Binding-site contacts:
Ligand atom C1 contacts residue GLU479 of chain 1.E at 4.0 Å.
Ligand atom C8 contacts residue THR485 of chain 1.E at 3.8 Å.
Ligand atom C3 contacts residue ASN483 of chain 1.E at 3.8 Å.
Ligand atom N2 contacts residue THR485 of chain 1.E at 3.5 Å.
Ligand atom O6 contacts residue ALA476 of chain 1.E at 4.4 Å.
Ligand atom C8 contacts residue ASN483 of chain 1.E at 4.3 Å.
Ligand atom O7 contacts residue ASN483 of chain 1.E at 2.9 Å (h-bond).
Ligand atom O5 contacts residue SER480 of chain 1.E at 4.1 Å.
Ligand atom C5 contacts residue SER480 of chain 1.E at 4.3 Å.
Ligand atom C1 contacts residue SER480 of chain 1.E at 4.3 Å.
Ligand atom C5 contacts residue ASN483 of chain 1.E at 3.7 Å.
Ligand atom C2 contacts residue THR485 of chain 1.E at 4.2 Å.
Ligand atom C7 contacts residue ASN483 of chain 1.E at 3.1 Å.
Ligand atom C3 contacts residue THR485 of chain 1.E at 4.3 Å.
Ligand atom C4 contacts residue ASN483 of chain 1.E at 4.2 Å.
Ligand atom C6 contacts residue GLU479 of chain 1.E at 3.6 Å.
Ligand atom N2 contacts residue ASN483 of chain 1.E at 2.8 Å (h-bond).
Ligand atom C7 contacts residue THR485 of chain 1.E at 4.1 Å.
Ligand atom C2 contacts residue ASN483 of chain 1.E at 2.4 Å.
Ligand atom C5 contacts residue GLU479 of chain 1.E at 4.1 Å.
Ligand atom C1 contacts residue THR485 of chain 1.E at 3.6 Å.
Ligand atom C5 contacts residue ALA476 of chain 1.E at 4.3 Å (hydrophobic).
Ligand atom C6 contacts residue SER480 of chain 1.E at 4.3 Å.
Ligand atom O5 contacts residue THR485 of chain 1.E at 4.4 Å.
Ligand atom O5 contacts residue GLU479 of chain 1.E at 3.2 Å.
Ligand atom C1 contacts residue ASN483 of chain 1.E at 1.4 Å.
Ligand atom C6 contacts residue ALA476 of chain 1.E at 3.4 Å (hydrophobic).
Ligand atom O5 contacts residue ASN483 of chain 1.E at 2.4 Å (h-bond).
Ligand atom O6 contacts residue GLU479 of chain 1.E at 3.3 Å.

A small-molecule ligand and the protein it binds are described below.
Small molecule (SMILES): CC(=O)N[C@@H]1[C@@H](O)[C@H](O)[C@@H](CO)O[C@H]1O

Sequence of chain 1.E:
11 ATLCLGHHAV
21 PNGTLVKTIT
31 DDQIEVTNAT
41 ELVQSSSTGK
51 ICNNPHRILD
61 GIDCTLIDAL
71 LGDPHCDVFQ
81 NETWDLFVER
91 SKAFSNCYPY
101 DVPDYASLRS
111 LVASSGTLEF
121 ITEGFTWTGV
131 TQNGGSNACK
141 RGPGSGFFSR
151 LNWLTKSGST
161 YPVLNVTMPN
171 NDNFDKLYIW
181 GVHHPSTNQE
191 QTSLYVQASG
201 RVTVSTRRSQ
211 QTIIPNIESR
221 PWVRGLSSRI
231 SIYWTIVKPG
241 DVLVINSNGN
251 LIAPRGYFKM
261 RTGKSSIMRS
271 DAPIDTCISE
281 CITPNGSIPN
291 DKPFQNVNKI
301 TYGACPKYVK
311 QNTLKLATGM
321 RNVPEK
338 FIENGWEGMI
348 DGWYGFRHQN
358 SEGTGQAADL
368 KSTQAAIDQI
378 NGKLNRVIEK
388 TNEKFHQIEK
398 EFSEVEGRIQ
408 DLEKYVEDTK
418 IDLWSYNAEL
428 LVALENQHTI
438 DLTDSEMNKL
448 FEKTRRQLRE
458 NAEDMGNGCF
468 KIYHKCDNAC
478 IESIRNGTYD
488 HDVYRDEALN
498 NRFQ